The small molecule below binds the protein below.
Small molecule (SMILES): CC(C)C[C@H](N)C(=O)O

Binding-site contacts:
Ligand atom C contacts residue ASP332 of chain 1.A at 3.5 Å.
Ligand atom N contacts residue LYS250 of chain 1.A at 3.6 Å.
Ligand atom N contacts residue ZN1 of chain 1.B at 3.8 Å.
Ligand atom C contacts residue ZN1 of chain 1.B at 2.7 Å.
Ligand atom CD1 contacts residue GLY362 of chain 1.A at 3.9 Å.
Ligand atom OXT contacts residue GLU334 of chain 1.A at 4.1 Å.
Ligand atom N contacts residue MET270 of chain 1.A at 3.8 Å.
Ligand atom CA contacts residue LEU360 of chain 1.A at 3.5 Å (hydrophobic).
Ligand atom CG contacts residue MET270 of chain 1.A at 4.1 Å (hydrophobic).
Ligand atom CD2 contacts residue ALA451 of chain 1.A at 3.7 Å (hydrophobic).
Ligand atom O contacts residue GLU334 of chain 1.A at 3.0 Å (salt-bridge).
Ligand atom N contacts residue ASP255 of chain 1.A at 3.2 Å (salt-bridge).
Ligand atom O contacts residue LEU360 of chain 1.A at 4.0 Å.
Ligand atom CA contacts residue ASP255 of chain 1.A at 4.0 Å.
Ligand atom O contacts residue LYS250 of chain 1.A at 3.2 Å (salt-bridge).
Ligand atom CA contacts residue LYS250 of chain 1.A at 3.9 Å.
Ligand atom CA contacts residue THR359 of chain 1.A at 3.7 Å.
Ligand atom OXT contacts residue ASP255 of chain 1.A at 3.0 Å (salt-bridge).
Ligand atom N contacts residue ASP273 of chain 1.A at 2.8 Å (salt-bridge).
Ligand atom O contacts residue ZN1 of chain 1.C at 2.1 Å.
Ligand atom CB contacts residue LEU360 of chain 1.A at 4.1 Å (hydrophobic).
Ligand atom O contacts residue ASP255 of chain 1.A at 3.1 Å (salt-bridge).
Ligand atom OXT contacts residue ZN1 of chain 1.C at 3.6 Å.
Ligand atom C contacts residue LYS250 of chain 1.A at 4.1 Å.
Ligand atom N contacts residue ZN1 of chain 1.C at 2.4 Å.
Ligand atom OXT contacts residue ASP332 of chain 1.A at 2.8 Å (salt-bridge).
Ligand atom C contacts residue ASP255 of chain 1.A at 3.6 Å.
Ligand atom N contacts residue THR359 of chain 1.A at 3.8 Å.
Ligand atom OXT contacts residue ZN1 of chain 1.B at 2.1 Å.
Ligand atom CA contacts residue ASP273 of chain 1.A at 3.8 Å.
Ligand atom CA contacts residue ZN1 of chain 1.C at 3.1 Å.
Ligand atom O contacts residue ASP332 of chain 1.A at 3.1 Å (salt-bridge).
Ligand atom C contacts residue LEU360 of chain 1.A at 3.5 Å (hydrophobic).
Ligand atom CA contacts residue ZN1 of chain 1.B at 3.9 Å.
Ligand atom CD2 contacts residue THR359 of chain 1.A at 3.3 Å.
Ligand atom OXT contacts residue LYS262 of chain 1.A at 2.9 Å (salt-bridge).
Ligand atom CB contacts residue LYS262 of chain 1.A at 4.0 Å.
Ligand atom O contacts residue ASP273 of chain 1.A at 4.0 Å.
Ligand atom O contacts residue ZN1 of chain 1.B at 2.2 Å.
Ligand atom C contacts residue ZN1 of chain 1.C at 3.0 Å.

Sequence of chain 1.A:
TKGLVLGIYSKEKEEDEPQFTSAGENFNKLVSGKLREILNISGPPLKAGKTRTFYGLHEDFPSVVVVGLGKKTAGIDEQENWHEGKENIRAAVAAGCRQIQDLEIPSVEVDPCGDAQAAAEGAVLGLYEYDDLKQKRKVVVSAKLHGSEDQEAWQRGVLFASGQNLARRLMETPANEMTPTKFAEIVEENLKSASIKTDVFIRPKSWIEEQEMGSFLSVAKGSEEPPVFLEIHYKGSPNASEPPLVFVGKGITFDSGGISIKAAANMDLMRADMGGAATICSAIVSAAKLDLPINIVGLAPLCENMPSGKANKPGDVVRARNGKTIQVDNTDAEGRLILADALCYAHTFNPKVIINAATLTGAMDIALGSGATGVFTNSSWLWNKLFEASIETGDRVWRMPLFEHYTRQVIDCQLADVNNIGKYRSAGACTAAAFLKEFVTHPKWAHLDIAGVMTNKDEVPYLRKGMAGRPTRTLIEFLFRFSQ